A protein and the small-molecule ligand that binds it are described below.
Small molecule (SMILES): N[C@@H](CCCC[NH3+])C(=O)O

Binding-site contacts:
Ligand atom CA contacts residue GLU337 of chain 1.A at 3.6 Å.
Ligand atom O contacts residue ALA335 of chain 1.A at 3.8 Å.
Ligand atom NZ contacts residue ASP198 of chain 1.A at 2.8 Å (salt-bridge).
Ligand atom NZ contacts residue GLU200 of chain 1.A at 3.4 Å (salt-bridge).
Ligand atom OXT contacts residue HIS374 of chain 1.A at 3.4 Å (h-bond).
Ligand atom CB contacts residue TYR455 of chain 1.A at 3.5 Å (hydrophobic).
Ligand atom CE contacts residue GLU200 of chain 1.A at 3.8 Å.
Ligand atom O contacts residue ZN1 of chain 1.L at 3.8 Å.
Ligand atom O contacts residue MES1 of chain 1.K at 3.1 Å (h-bond).
Ligand atom C contacts residue GLU371 of chain 1.A at 3.5 Å.
Ligand atom OXT contacts residue ZN1 of chain 1.L at 2.1 Å.
Ligand atom C contacts residue ALA335 of chain 1.A at 3.6 Å (hydrophobic).
Ligand atom C contacts residue ZN1 of chain 1.L at 3.0 Å.
Ligand atom N contacts residue GLU393 of chain 1.A at 2.9 Å (salt-bridge).
Ligand atom CE contacts residue ASP198 of chain 1.A at 4.0 Å.
Ligand atom CE contacts residue PRO333 of chain 1.A at 3.7 Å (hydrophobic).
Ligand atom CG contacts residue ALA335 of chain 1.A at 3.9 Å (hydrophobic).
Ligand atom O contacts residue GLU371 of chain 1.A at 4.0 Å.
Ligand atom NZ contacts residue PRO333 of chain 1.A at 3.6 Å.
Ligand atom N contacts residue LYS392 of chain 1.A at 3.8 Å.
Ligand atom OXT contacts residue GLU337 of chain 1.A at 3.8 Å.
Ligand atom CA contacts residue ZN1 of chain 1.L at 3.9 Å.
Ligand atom C contacts residue TYR455 of chain 1.A at 3.4 Å (hydrophobic).
Ligand atom CA contacts residue GLU200 of chain 1.A at 3.9 Å.
Ligand atom CB contacts residue ALA335 of chain 1.A at 3.9 Å (hydrophobic).
Ligand atom O contacts residue TYR455 of chain 1.A at 3.4 Å (h-bond).
Ligand atom OXT contacts residue GLU371 of chain 1.A at 3.0 Å (salt-bridge).
Ligand atom OXT contacts residue HIS370 of chain 1.A at 3.1 Å (h-bond).
Ligand atom N contacts residue GLU337 of chain 1.A at 2.7 Å (salt-bridge).
Ligand atom CB contacts residue GLU200 of chain 1.A at 3.9 Å.
Ligand atom CG contacts residue PRO333 of chain 1.A at 3.8 Å (hydrophobic).
Ligand atom CD contacts residue GLU200 of chain 1.A at 3.5 Å.
Ligand atom OXT contacts residue TYR455 of chain 1.A at 3.9 Å.
Ligand atom N contacts residue TYR455 of chain 1.A at 3.8 Å.
Ligand atom CA contacts residue TYR455 of chain 1.A at 3.8 Å (hydrophobic).
Ligand atom OXT contacts residue GLU393 of chain 1.A at 3.7 Å.
Ligand atom CG contacts residue GLU200 of chain 1.A at 3.5 Å.
Ligand atom N contacts residue ZN1 of chain 1.L at 3.5 Å.
Ligand atom CA contacts residue ALA335 of chain 1.A at 3.4 Å (hydrophobic).
Ligand atom N contacts residue GLU200 of chain 1.A at 3.1 Å (salt-bridge).

Sequence of chain 1.A:
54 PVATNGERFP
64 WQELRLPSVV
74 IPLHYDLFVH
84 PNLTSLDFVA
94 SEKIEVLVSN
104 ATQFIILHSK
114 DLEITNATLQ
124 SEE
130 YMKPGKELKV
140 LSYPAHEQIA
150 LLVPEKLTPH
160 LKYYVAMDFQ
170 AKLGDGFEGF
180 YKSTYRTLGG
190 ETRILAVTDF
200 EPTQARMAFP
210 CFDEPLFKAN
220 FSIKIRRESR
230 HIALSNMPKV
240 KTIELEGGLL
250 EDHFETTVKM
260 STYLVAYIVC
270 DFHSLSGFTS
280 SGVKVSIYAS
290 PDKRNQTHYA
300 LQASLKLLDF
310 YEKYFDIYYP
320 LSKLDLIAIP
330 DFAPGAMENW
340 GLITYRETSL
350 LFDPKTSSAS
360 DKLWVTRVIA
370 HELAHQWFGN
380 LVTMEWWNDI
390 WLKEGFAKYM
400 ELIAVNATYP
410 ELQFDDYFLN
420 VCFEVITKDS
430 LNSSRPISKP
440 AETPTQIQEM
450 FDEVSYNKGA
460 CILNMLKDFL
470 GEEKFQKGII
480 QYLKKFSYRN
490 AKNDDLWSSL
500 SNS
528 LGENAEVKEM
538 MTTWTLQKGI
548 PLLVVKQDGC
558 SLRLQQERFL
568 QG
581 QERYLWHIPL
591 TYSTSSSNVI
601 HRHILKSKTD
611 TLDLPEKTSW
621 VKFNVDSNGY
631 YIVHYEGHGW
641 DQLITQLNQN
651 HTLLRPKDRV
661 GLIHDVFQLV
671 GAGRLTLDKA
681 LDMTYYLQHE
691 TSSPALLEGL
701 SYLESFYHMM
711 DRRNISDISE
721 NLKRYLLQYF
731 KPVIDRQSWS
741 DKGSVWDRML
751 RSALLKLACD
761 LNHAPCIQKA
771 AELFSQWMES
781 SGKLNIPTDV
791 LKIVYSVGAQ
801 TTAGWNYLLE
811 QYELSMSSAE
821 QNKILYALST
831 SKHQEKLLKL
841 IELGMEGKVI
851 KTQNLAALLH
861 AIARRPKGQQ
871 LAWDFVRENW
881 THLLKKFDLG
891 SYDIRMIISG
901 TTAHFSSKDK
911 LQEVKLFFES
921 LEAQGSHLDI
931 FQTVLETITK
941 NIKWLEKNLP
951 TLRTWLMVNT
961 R